This small molecule binds to this protein.
Small molecule (SMILES): Nc1nc2c(ncn2[C@@H]2O[C@H](CO[P](=O)(O)O[P](=O)(O)NP(=O)(O)O)[C@@H](O)[C@H]2O)c(=O)[nH]1

Sequence of chain 2.A:
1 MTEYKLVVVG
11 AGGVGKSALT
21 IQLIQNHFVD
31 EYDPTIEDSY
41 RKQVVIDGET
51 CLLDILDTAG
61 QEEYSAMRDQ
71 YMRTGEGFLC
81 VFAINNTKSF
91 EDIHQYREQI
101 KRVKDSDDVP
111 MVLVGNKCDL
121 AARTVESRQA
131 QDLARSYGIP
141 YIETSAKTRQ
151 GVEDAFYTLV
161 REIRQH

Binding-site contacts:
Ligand atom C2' contacts residue VAL29 of chain 2.A at 3.5 Å (hydrophobic).
Ligand atom O6 contacts residue ALA146 of chain 2.A at 2.9 Å (h-bond).
Ligand atom O3A contacts residue GLY15 of chain 2.A at 3.1 Å (h-bond).
Ligand atom O6 contacts residue SER145 of chain 2.A at 3.4 Å.
Ligand atom O2' contacts residue PHE28 of chain 2.A at 3.2 Å.
Ligand atom PB contacts residue MG1 of chain 2.D at 3.2 Å.
Ligand atom O2G contacts residue MG1 of chain 2.D at 2.2 Å.
Ligand atom O2' contacts residue ASP30 of chain 2.A at 3.2 Å (salt-bridge).
Ligand atom O1B contacts residue VAL14 of chain 2.A at 3.3 Å (h-bond).
Ligand atom O2A contacts residue TYR32 of chain 2.A at 3.4 Å.
Ligand atom N2 contacts residue ASP119 of chain 2.A at 3.0 Å (salt-bridge).
Ligand atom C6 contacts residue LYS117 of chain 2.A at 3.5 Å.
Ligand atom O1A contacts residue GLY15 of chain 2.A at 3.1 Å.
Ligand atom O3G contacts residue GLY12 of chain 2.A at 3.4 Å.
Ligand atom O2G contacts residue THR35 of chain 2.A at 3.0 Å (h-bond).
Ligand atom O6 contacts residue LYS117 of chain 2.A at 3.3 Å.
Ligand atom O1A contacts residue SER17 of chain 2.A at 3.4 Å (h-bond).
Ligand atom O3G contacts residue LYS16 of chain 2.A at 2.6 Å (salt-bridge).
Ligand atom O1B contacts residue GLY13 of chain 2.A at 3.5 Å (h-bond).
Ligand atom O1G contacts residue TYR32 of chain 2.A at 2.9 Å (h-bond).
Ligand atom O6 contacts residue ASP119 of chain 2.A at 3.5 Å (salt-bridge).
Ligand atom N1 contacts residue ASP119 of chain 2.A at 2.8 Å (salt-bridge).
Ligand atom O3' contacts residue ASP30 of chain 2.A at 2.9 Å (salt-bridge).
Ligand atom O6 contacts residue ASN116 of chain 2.A at 3.3 Å (h-bond).
Ligand atom O2B contacts residue MG1 of chain 2.D at 2.1 Å.
Ligand atom O1B contacts residue GLY15 of chain 2.A at 3.0 Å (h-bond).
Ligand atom N3B contacts residue MG1 of chain 2.D at 3.4 Å.
Ligand atom N7 contacts residue ASN116 of chain 2.A at 3.1 Å (h-bond).
Ligand atom O2B contacts residue LYS16 of chain 2.A at 3.4 Å (salt-bridge).
Ligand atom N3B contacts residue GLY13 of chain 2.A at 3.1 Å (h-bond).
Ligand atom N3B contacts residue TYR32 of chain 2.A at 3.4 Å.
Ligand atom O2B contacts residue SER17 of chain 2.A at 3.0 Å (h-bond).
Ligand atom O1A contacts residue ALA18 of chain 2.A at 2.8 Å (h-bond).
Ligand atom PG contacts residue MG1 of chain 2.D at 3.3 Å.
Ligand atom O3G contacts residue GLY60 of chain 2.A at 2.8 Å (h-bond).
Ligand atom N2 contacts residue LEU120 of chain 2.A at 3.5 Å.
Ligand atom O2' contacts residue VAL29 of chain 2.A at 2.7 Å (h-bond).
Ligand atom O1G contacts residue PRO34 of chain 2.A at 3.4 Å.
Ligand atom O1B contacts residue LYS16 of chain 2.A at 2.9 Å (salt-bridge).
Ligand atom O4' contacts residue LYS117 of chain 2.A at 3.2 Å (salt-bridge).